Binding-site contacts:
Ligand atom N1 contacts residue LEU212 of chain 1.B at 4.2 Å.
Ligand atom C3 contacts residue ILE217 of chain 1.B at 3.8 Å (hydrophobic).
Ligand atom C5 contacts residue ILE217 of chain 1.B at 4.0 Å (hydrophobic).
Ligand atom O3 contacts residue ILE256 of chain 1.B at 3.8 Å.
Ligand atom C6 contacts residue ILE217 of chain 1.B at 4.2 Å (hydrophobic).
Ligand atom C5 contacts residue ILE256 of chain 1.B at 4.2 Å (hydrophobic).
Ligand atom C2 contacts residue ASP221 of chain 1.B at 4.4 Å.
Ligand atom N1 contacts residue GLY91 of chain 1.B at 4.3 Å.
Ligand atom O3 contacts residue NPO1 of chain 1.Z at 3.9 Å.
Ligand atom O3 contacts residue ALA162 of chain 1.B at 3.9 Å.
Ligand atom O2 contacts residue NPO1 of chain 1.Z at 3.2 Å (h-bond).
Ligand atom C5 contacts residue LEU193 of chain 1.B at 3.4 Å (hydrophobic).
Ligand atom C4 contacts residue ASP221 of chain 1.B at 3.3 Å.
Ligand atom O3 contacts residue HIS284 of chain 1.B at 3.8 Å.
Ligand atom N1 contacts residue EDO1 of chain 1.Y at 3.1 Å.
Ligand atom O3 contacts residue ALA163 of chain 1.B at 4.3 Å.
Ligand atom C2 contacts residue ILE217 of chain 1.B at 4.4 Å (hydrophobic).
Ligand atom O2 contacts residue GLY91 of chain 1.B at 3.0 Å.
Ligand atom C2 contacts residue PHE220 of chain 1.B at 3.7 Å (hydrophobic).
Ligand atom OH contacts residue NPO1 of chain 1.Z at 4.2 Å.
Ligand atom N1 contacts residue PHE220 of chain 1.B at 4.3 Å.
Ligand atom O3 contacts residue LEU212 of chain 1.B at 3.7 Å.
Ligand atom C4 contacts residue NPO1 of chain 1.Z at 3.9 Å.
Ligand atom C3 contacts residue NPO1 of chain 1.Z at 3.2 Å.
Ligand atom C3 contacts residue PHE220 of chain 1.B at 3.9 Å (hydrophobic).
Ligand atom C6 contacts residue LEU193 of chain 1.B at 3.8 Å (hydrophobic).
Ligand atom C2 contacts residue NPO1 of chain 1.Z at 3.2 Å.
Ligand atom OH contacts residue ILE217 of chain 1.B at 3.4 Å.
Ligand atom N1 contacts residue NPO1 of chain 1.Z at 3.2 Å (h-bond).
Ligand atom C6 contacts residue ILE256 of chain 1.B at 4.0 Å (hydrophobic).
Ligand atom O2 contacts residue PHE220 of chain 1.B at 3.4 Å.
Ligand atom C4 contacts residue LEU193 of chain 1.B at 4.3 Å (hydrophobic).
Ligand atom C6 contacts residue NPO1 of chain 1.Z at 4.0 Å.
Ligand atom O3 contacts residue EDO1 of chain 1.Y at 2.7 Å.
Ligand atom C1 contacts residue NPO1 of chain 1.Z at 3.2 Å.
Ligand atom OH contacts residue ASP221 of chain 1.B at 2.6 Å (salt-bridge).
Ligand atom O2 contacts residue EDO1 of chain 1.Y at 2.6 Å.
Ligand atom C4 contacts residue ILE217 of chain 1.B at 3.5 Å (hydrophobic).
Ligand atom C1 contacts residue ILE217 of chain 1.B at 4.4 Å (hydrophobic).
Ligand atom C3 contacts residue ASP221 of chain 1.B at 3.1 Å.

Sequence of chain 1.B:
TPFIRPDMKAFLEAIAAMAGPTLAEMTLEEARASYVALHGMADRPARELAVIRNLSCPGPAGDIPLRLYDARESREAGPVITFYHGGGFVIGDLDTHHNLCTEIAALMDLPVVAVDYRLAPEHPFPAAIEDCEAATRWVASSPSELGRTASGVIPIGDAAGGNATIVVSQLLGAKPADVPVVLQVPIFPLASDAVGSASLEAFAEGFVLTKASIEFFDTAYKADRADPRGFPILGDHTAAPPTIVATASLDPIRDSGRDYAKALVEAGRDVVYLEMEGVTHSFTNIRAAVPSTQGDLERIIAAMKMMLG

A protein and the small-molecule ligand that binds it are described below.
Small molecule (SMILES): O=[N+]([O-])c1ccc(O)cc1